Sequence of chain 1.A:
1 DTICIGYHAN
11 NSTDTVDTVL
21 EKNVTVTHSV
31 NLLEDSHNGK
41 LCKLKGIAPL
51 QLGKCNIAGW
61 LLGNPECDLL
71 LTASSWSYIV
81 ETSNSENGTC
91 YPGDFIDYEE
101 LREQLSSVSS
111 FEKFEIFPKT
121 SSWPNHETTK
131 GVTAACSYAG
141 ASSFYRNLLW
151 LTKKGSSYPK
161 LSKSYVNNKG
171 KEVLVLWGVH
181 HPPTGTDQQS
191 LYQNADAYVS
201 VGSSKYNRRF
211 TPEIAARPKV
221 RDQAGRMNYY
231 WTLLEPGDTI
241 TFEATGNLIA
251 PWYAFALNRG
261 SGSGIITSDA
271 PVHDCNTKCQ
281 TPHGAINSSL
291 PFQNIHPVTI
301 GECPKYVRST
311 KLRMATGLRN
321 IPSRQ

Binding-site contacts:
Ligand atom C8 contacts residue SER36 of chain 1.A at 4.2 Å.
Ligand atom C1 contacts residue ASN287 of chain 1.A at 2.9 Å.
Ligand atom O5 contacts residue ASN287 of chain 1.A at 4.2 Å.
Ligand atom C5 contacts residue ASN287 of chain 1.A at 4.5 Å.
Ligand atom O1 contacts residue ASN287 of chain 1.A at 3.4 Å (h-bond).
Ligand atom C7 contacts residue ASN287 of chain 1.A at 3.2 Å.
Ligand atom O4 contacts residue ASN38 of chain 1.A at 4.4 Å.
Ligand atom C2 contacts residue ASN287 of chain 1.A at 3.0 Å.
Ligand atom C8 contacts residue ASN287 of chain 1.A at 3.0 Å.
Ligand atom C7 contacts residue GLU34 of chain 1.A at 4.1 Å.
Ligand atom C3 contacts residue ASN287 of chain 1.A at 3.3 Å.
Ligand atom O7 contacts residue ASN287 of chain 1.A at 4.4 Å.
Ligand atom O3 contacts residue ASN287 of chain 1.A at 3.7 Å.
Ligand atom C8 contacts residue GLU34 of chain 1.A at 3.1 Å.
Ligand atom C4 contacts residue ASN287 of chain 1.A at 4.3 Å.
Ligand atom N2 contacts residue ASN287 of chain 1.A at 2.5 Å (h-bond).
Ligand atom O4 contacts residue ASN287 of chain 1.A at 4.3 Å.

The small molecule below binds the protein below.
Small molecule (SMILES): CC(=O)N[C@@H]1[C@@H](O)[C@H](O)[C@@H](CO)O[C@H]1O